Sequence of chain 1.B:
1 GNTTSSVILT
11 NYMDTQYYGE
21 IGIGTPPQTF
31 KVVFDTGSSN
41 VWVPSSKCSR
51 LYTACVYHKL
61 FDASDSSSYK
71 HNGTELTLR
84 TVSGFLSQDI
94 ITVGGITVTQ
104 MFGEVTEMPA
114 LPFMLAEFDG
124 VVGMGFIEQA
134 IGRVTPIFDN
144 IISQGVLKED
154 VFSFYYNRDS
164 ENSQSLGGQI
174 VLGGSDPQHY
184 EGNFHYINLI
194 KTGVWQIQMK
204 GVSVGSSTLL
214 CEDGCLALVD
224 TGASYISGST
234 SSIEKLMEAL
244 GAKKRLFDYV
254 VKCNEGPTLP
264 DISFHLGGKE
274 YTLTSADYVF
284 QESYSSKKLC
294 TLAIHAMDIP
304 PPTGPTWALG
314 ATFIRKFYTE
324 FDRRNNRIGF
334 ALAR

Binding-site contacts:
Ligand atom N10 contacts residue ASP223 of chain 1.B at 2.7 Å (salt-bridge).
Ligand atom C11 contacts residue ASP35 of chain 1.B at 3.3 Å.
Ligand atom C25 contacts residue GLY225 of chain 1.B at 3.6 Å.
Ligand atom C9 contacts residue ASP223 of chain 1.B at 3.5 Å.
Ligand atom N20 contacts residue GLY225 of chain 1.B at 2.7 Å (h-bond).
Ligand atom C22 contacts residue GLY225 of chain 1.B at 3.2 Å.
Ligand atom C25 contacts residue THR15 of chain 1.B at 3.8 Å.
Ligand atom O26 contacts residue ALA226 of chain 1.B at 3.1 Å.
Ligand atom C11 contacts residue GLY225 of chain 1.B at 3.6 Å.
Ligand atom N10 contacts residue ASP35 of chain 1.B at 2.9 Å (salt-bridge).
Ligand atom O13 contacts residue ALA226 of chain 1.B at 3.5 Å.
Ligand atom C23 contacts residue VAL33 of chain 1.B at 3.5 Å (hydrophobic).
Ligand atom C24 contacts residue THR224 of chain 1.B at 3.5 Å.
Ligand atom C25 contacts residue THR224 of chain 1.B at 3.1 Å.
Ligand atom C1 contacts residue GLY225 of chain 1.B at 3.4 Å.
Ligand atom C19 contacts residue GLY225 of chain 1.B at 3.7 Å.
Ligand atom C8 contacts residue ASP223 of chain 1.B at 3.8 Å.
Ligand atom C9 contacts residue GLY37 of chain 1.B at 3.6 Å.
Ligand atom C23 contacts residue TYR17 of chain 1.B at 3.5 Å (hydrophobic).
Ligand atom C24 contacts residue VAL33 of chain 1.B at 3.6 Å (hydrophobic).
Ligand atom O26 contacts residue GLY225 of chain 1.B at 3.3 Å (h-bond).
Ligand atom C25 contacts residue ALA226 of chain 1.B at 3.5 Å (hydrophobic).
Ligand atom O26 contacts residue SER227 of chain 1.B at 3.4 Å (h-bond).
Ligand atom C23 contacts residue GLN16 of chain 1.B at 3.7 Å.
Ligand atom C21 contacts residue THR15 of chain 1.B at 3.2 Å.
Ligand atom O13 contacts residue GLY225 of chain 1.B at 3.1 Å (h-bond).
Ligand atom C22 contacts residue THR15 of chain 1.B at 3.1 Å.
Ligand atom C24 contacts residue TYR17 of chain 1.B at 3.2 Å (hydrophobic).
Ligand atom C21 contacts residue SER227 of chain 1.B at 3.5 Å.
Ligand atom C30 contacts residue PRO115 of chain 1.B at 3.4 Å (hydrophobic).
Ligand atom C12 contacts residue GLY225 of chain 1.B at 3.2 Å.
Ligand atom N5 contacts residue GLY225 of chain 1.B at 3.5 Å (h-bond).
Ligand atom C6 contacts residue GLY225 of chain 1.B at 3.8 Å.
Ligand atom C3 contacts residue VAL124 of chain 1.B at 3.8 Å (hydrophobic).
Ligand atom C21 contacts residue GLY225 of chain 1.B at 3.5 Å.
Ligand atom N10 contacts residue GLY37 of chain 1.B at 3.6 Å.
Ligand atom C29 contacts residue GLN16 of chain 1.B at 3.5 Å.
Ligand atom C11 contacts residue ASP223 of chain 1.B at 3.6 Å.
Ligand atom C23 contacts residue GLY225 of chain 1.B at 3.6 Å.
Ligand atom O26 contacts residue THR15 of chain 1.B at 3.0 Å (h-bond).

The small molecule below binds the protein below.
Small molecule (SMILES): CC(C)CN(C(=O)c1cnc(C(C)(C)C)nc1NCc1ccco1)[C@H]1CCCNC1